Sequence of chain 1.A:
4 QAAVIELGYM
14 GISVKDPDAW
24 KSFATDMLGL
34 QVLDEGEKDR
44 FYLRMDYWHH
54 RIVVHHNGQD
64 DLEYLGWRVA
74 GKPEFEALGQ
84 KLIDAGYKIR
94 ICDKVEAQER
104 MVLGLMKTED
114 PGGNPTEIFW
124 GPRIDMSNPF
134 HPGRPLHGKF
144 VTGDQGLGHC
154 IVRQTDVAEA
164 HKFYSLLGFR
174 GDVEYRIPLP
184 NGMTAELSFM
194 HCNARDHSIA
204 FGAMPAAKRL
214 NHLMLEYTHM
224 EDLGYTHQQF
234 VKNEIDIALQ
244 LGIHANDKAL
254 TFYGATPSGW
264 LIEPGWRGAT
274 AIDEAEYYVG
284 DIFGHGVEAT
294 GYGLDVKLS

A protein and the small-molecule ligand that binds it are described below.
Small molecule (SMILES): Cc1ccc(O)c(O)c1

Binding-site contacts:
Ligand atom C contacts residue HIS58 of chain 1.A at 3.9 Å.
Ligand atom C5 contacts residue GLU102 of chain 1.A at 3.4 Å.
Ligand atom O3 contacts residue TYR67 of chain 1.A at 3.7 Å.
Ligand atom C1 contacts residue GLU66 of chain 1.A at 4.4 Å.
Ligand atom C6 contacts residue HIS58 of chain 1.A at 3.3 Å.
Ligand atom C5 contacts residue HIS58 of chain 1.A at 3.6 Å.
Ligand atom C4 contacts residue ARG103 of chain 1.A at 3.8 Å.
Ligand atom O4 contacts residue GLU102 of chain 1.A at 2.5 Å (salt-bridge).
Ligand atom C5 contacts residue ARG43 of chain 1.A at 3.6 Å.
Ligand atom C contacts residue GLU66 of chain 1.A at 4.0 Å.
Ligand atom O4 contacts residue ARG103 of chain 1.A at 3.0 Å (salt-bridge).
Ligand atom C2 contacts residue TYR67 of chain 1.A at 4.4 Å (hydrophobic).
Ligand atom C3 contacts residue ARG103 of chain 1.A at 4.0 Å.
Ligand atom C4 contacts residue GLU102 of chain 1.A at 3.3 Å.
Ligand atom C3 contacts residue TYR67 of chain 1.A at 4.1 Å (hydrophobic).
Ligand atom C3 contacts residue HIS58 of chain 1.A at 4.1 Å.
Ligand atom C2 contacts residue GLU66 of chain 1.A at 3.9 Å.
Ligand atom C4 contacts residue HIS58 of chain 1.A at 3.9 Å.
Ligand atom O3 contacts residue ARG103 of chain 1.A at 2.9 Å (salt-bridge).
Ligand atom C1 contacts residue HIS58 of chain 1.A at 3.6 Å.
Ligand atom C2 contacts residue HIS58 of chain 1.A at 4.1 Å.
Ligand atom C6 contacts residue ARG43 of chain 1.A at 4.2 Å.